Sequence of chain 1.C:
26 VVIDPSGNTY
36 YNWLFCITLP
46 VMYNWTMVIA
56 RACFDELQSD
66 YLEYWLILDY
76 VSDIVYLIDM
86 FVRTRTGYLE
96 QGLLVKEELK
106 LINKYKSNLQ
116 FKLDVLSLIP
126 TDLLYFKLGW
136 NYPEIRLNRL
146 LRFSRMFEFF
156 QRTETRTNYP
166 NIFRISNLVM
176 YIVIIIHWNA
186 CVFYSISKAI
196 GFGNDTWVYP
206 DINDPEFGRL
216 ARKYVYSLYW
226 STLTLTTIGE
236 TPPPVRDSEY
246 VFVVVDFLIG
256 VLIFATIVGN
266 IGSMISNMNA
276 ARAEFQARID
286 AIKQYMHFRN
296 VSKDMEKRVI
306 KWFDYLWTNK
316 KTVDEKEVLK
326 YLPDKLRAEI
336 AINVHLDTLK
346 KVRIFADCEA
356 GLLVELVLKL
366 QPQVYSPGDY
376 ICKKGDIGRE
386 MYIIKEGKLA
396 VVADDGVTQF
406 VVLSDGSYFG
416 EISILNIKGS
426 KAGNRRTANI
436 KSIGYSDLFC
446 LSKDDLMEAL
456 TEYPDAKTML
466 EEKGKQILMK

This small molecule binds to this protein.
Small molecule (SMILES): COc1ccc([C@H]2Sc3ccccc3N(CCN(C)C)C(=O)[C@H]2OC(C)=O)cc1

Sequence of chain 1.A:
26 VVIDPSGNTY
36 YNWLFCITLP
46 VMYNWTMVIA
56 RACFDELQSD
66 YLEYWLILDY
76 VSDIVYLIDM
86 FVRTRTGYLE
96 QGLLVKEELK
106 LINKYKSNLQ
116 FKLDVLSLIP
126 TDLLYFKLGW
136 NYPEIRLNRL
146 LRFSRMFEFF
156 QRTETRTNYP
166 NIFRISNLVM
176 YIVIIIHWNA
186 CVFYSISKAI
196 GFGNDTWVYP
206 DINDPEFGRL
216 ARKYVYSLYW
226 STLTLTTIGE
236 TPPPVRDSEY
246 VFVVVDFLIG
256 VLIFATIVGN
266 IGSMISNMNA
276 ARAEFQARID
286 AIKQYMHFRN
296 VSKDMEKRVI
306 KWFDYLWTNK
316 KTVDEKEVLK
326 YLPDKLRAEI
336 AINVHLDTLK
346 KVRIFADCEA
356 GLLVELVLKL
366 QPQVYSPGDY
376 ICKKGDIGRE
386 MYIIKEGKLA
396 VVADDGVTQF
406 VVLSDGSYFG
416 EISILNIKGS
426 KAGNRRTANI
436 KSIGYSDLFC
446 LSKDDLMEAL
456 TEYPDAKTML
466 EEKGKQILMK

Sequence of chain 1.B:
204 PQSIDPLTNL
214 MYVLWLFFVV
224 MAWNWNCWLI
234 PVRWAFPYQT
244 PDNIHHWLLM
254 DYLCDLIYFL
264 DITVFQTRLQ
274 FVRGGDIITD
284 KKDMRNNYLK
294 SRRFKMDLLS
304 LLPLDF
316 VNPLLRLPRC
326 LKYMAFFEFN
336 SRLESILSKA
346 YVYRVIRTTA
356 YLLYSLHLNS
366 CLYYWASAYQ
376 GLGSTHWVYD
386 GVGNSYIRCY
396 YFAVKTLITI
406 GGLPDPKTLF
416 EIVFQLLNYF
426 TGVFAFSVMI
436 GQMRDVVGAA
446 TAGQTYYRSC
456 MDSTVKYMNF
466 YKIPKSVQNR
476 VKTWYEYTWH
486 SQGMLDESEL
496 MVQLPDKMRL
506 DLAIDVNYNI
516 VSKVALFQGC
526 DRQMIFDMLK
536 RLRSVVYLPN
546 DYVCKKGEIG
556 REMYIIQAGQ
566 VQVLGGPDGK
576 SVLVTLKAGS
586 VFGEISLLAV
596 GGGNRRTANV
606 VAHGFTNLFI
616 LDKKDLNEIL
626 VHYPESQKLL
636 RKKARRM

Binding-site contacts:
Ligand atom S01 contacts residue THR232 of chain 1.D at 3.4 Å (h-bond).
Ligand atom C08 contacts residue ALA260 of chain 1.D at 3.5 Å (hydrophobic).
Ligand atom C24 contacts residue THR232 of chain 1.C at 3.0 Å.
Ligand atom C22 contacts residue VAL256 of chain 1.D at 3.6 Å (hydrophobic).
Ligand atom C15 contacts residue THR232 of chain 1.D at 3.5 Å.
Ligand atom C19 contacts residue VAL256 of chain 1.D at 3.5 Å (hydrophobic).
Ligand atom C13 contacts residue VAL256 of chain 1.D at 3.5 Å (hydrophobic).
Ligand atom O05 contacts residue VAL263 of chain 1.D at 3.6 Å.
Ligand atom O03 contacts residue PHE431 of chain 1.B at 3.3 Å.
Ligand atom C29 contacts residue LEU230 of chain 1.A at 3.4 Å (hydrophobic).
Ligand atom O03 contacts residue PHE259 of chain 1.C at 3.6 Å.
Ligand atom C10 contacts residue PHE259 of chain 1.C at 3.5 Å (hydrophobic).
Ligand atom O04 contacts residue PHE259 of chain 1.A at 3.5 Å.
Ligand atom C19 contacts residue VAL263 of chain 1.A at 3.6 Å (hydrophobic).
Ligand atom C15 contacts residue THR231 of chain 1.D at 3.1 Å.
Ligand atom N06 contacts residue PHE259 of chain 1.C at 3.5 Å.
Ligand atom C25 contacts residue ILE233 of chain 1.D at 3.5 Å (hydrophobic).
Ligand atom N07 contacts residue THR231 of chain 1.D at 3.7 Å.
Ligand atom C11 contacts residue PHE259 of chain 1.C at 3.7 Å (hydrophobic).
Ligand atom C15 contacts residue THR232 of chain 1.C at 3.5 Å.
Ligand atom C20 contacts residue VAL263 of chain 1.D at 3.7 Å (hydrophobic).
Ligand atom C23 contacts residue VAL263 of chain 1.A at 3.7 Å (hydrophobic).
Ligand atom O04 contacts residue ALA260 of chain 1.A at 3.7 Å.
Ligand atom C24 contacts residue THR404 of chain 1.B at 3.7 Å.
Ligand atom O04 contacts residue GLY255 of chain 1.A at 3.5 Å (h-bond).
Ligand atom C29 contacts residue THR232 of chain 1.A at 3.6 Å.
Ligand atom C25 contacts residue THR232 of chain 1.C at 2.4 Å.
Ligand atom N07 contacts residue THR232 of chain 1.C at 2.4 Å (h-bond).
Ligand atom C22 contacts residue THR231 of chain 1.A at 3.2 Å.
Ligand atom C23 contacts residue VAL256 of chain 1.D at 3.5 Å (hydrophobic).
Ligand atom C21 contacts residue VAL263 of chain 1.D at 3.4 Å (hydrophobic).
Ligand atom C26 contacts residue VAL256 of chain 1.D at 3.6 Å (hydrophobic).
Ligand atom C17 contacts residue PHE259 of chain 1.D at 3.6 Å (hydrophobic).
Ligand atom C25 contacts residue THR231 of chain 1.D at 3.5 Å.
Ligand atom C11 contacts residue THR232 of chain 1.C at 3.6 Å.
Ligand atom C29 contacts residue THR231 of chain 1.A at 3.7 Å.
Ligand atom C18 contacts residue VAL256 of chain 1.D at 3.6 Å (hydrophobic).
Ligand atom C21 contacts residue PHE259 of chain 1.D at 3.3 Å (hydrophobic).
Ligand atom C29 contacts residue GLY255 of chain 1.A at 2.8 Å.
Ligand atom C14 contacts residue THR231 of chain 1.D at 3.7 Å.

Sequence of chain 1.D:
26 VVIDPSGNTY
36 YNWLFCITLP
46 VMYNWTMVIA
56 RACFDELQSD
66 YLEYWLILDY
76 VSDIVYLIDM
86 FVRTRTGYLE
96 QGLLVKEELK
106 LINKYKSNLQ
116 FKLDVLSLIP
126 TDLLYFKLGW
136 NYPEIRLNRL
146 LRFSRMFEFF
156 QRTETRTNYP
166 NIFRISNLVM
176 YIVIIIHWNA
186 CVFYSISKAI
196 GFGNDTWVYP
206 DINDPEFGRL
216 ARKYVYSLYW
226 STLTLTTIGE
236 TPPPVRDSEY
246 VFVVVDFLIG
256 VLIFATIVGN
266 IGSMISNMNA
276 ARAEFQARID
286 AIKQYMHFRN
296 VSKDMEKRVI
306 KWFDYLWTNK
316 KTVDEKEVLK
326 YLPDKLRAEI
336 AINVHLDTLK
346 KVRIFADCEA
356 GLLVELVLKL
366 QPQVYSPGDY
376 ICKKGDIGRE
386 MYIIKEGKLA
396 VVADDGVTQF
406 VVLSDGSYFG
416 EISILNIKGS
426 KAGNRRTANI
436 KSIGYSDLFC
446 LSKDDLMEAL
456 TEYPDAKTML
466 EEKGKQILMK